This protein binds this small molecule.
Small molecule (SMILES): OC[C@H]1O[C@@]2(CO[C@]3(CO)O[C@H](CO)[C@@H](O)[C@@H]3O2)[C@@H](O)[C@@H]1O

Sequence of chain 1.D:
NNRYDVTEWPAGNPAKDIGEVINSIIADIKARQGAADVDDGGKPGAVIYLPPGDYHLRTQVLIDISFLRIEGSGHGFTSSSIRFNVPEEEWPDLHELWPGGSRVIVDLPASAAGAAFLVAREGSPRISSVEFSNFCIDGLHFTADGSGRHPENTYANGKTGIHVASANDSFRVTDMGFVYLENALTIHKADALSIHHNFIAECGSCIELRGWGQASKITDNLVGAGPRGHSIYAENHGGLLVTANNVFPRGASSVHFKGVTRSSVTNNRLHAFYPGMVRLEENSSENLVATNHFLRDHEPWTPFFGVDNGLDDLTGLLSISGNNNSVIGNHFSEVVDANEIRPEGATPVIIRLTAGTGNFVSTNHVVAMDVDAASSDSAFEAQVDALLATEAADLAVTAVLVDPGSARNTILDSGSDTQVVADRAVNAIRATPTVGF

Binding-site contacts:
Ligand atom C4 contacts residue GLU210 of chain 1.A at 3.8 Å.
Ligand atom O6 contacts residue ASP177 of chain 1.D at 2.7 Å (salt-bridge).
Ligand atom C contacts residue GLU210 of chain 1.A at 3.6 Å.
Ligand atom O1 contacts residue GLN391 of chain 1.A at 2.9 Å (h-bond).
Ligand atom C2 contacts residue GLN391 of chain 1.A at 3.8 Å.
Ligand atom O2 contacts residue GLN391 of chain 1.A at 3.6 Å (h-bond).
Ligand atom O9 contacts residue ASP199 of chain 1.D at 2.7 Å (salt-bridge).
Ligand atom O6 contacts residue ALA200 of chain 1.D at 3.3 Å.
Ligand atom O8 contacts residue ARG258 of chain 1.A at 3.8 Å.
Ligand atom O contacts residue GLU210 of chain 1.A at 2.7 Å (salt-bridge).
Ligand atom O4 contacts residue PHE256 of chain 1.A at 3.8 Å.
Ligand atom C6 contacts residue PRO257 of chain 1.A at 3.5 Å (hydrophobic).
Ligand atom O8 contacts residue GLN391 of chain 1.A at 3.7 Å.
Ligand atom O5 contacts residue PHE80 of chain 1.A at 3.7 Å.
Ligand atom C4 contacts residue ASP177 of chain 1.D at 3.7 Å.
Ligand atom O2 contacts residue ARG258 of chain 1.A at 3.0 Å (salt-bridge).
Ligand atom C10 contacts residue PRO257 of chain 1.A at 3.8 Å (hydrophobic).
Ligand atom O7 contacts residue TRP309 of chain 1.A at 3.6 Å.
Ligand atom C11 contacts residue ASP199 of chain 1.D at 3.4 Å.
Ligand atom C5 contacts residue GLU210 of chain 1.A at 3.8 Å.
Ligand atom O7 contacts residue ARG258 of chain 1.A at 2.9 Å (salt-bridge).
Ligand atom C9 contacts residue SER84 of chain 1.A at 3.5 Å.
Ligand atom O8 contacts residue PRO257 of chain 1.A at 3.9 Å.
Ligand atom O7 contacts residue SER84 of chain 1.A at 2.7 Å (h-bond).
Ligand atom O6 contacts residue PHE207 of chain 1.A at 3.5 Å.
Ligand atom C6 contacts residue ARG258 of chain 1.A at 3.7 Å.
Ligand atom C9 contacts residue TRP309 of chain 1.A at 3.7 Å (hydrophobic).
Ligand atom C9 contacts residue GLU210 of chain 1.A at 3.7 Å.
Ligand atom O4 contacts residue PRO257 of chain 1.A at 2.6 Å (h-bond).
Ligand atom C3 contacts residue PRO257 of chain 1.A at 3.3 Å (hydrophobic).
Ligand atom O5 contacts residue SER82 of chain 1.A at 3.4 Å.
Ligand atom C9 contacts residue ARG258 of chain 1.A at 3.9 Å.
Ligand atom C7 contacts residue ASP177 of chain 1.D at 3.4 Å.
Ligand atom O8 contacts residue PHE281 of chain 1.A at 3.4 Å.
Ligand atom C3 contacts residue PHE256 of chain 1.A at 3.9 Å (hydrophobic).
Ligand atom O9 contacts residue GLN222 of chain 1.D at 3.6 Å (h-bond).
Ligand atom O5 contacts residue ASP177 of chain 1.D at 2.7 Å (salt-bridge).
Ligand atom C11 contacts residue PHE256 of chain 1.A at 3.7 Å (hydrophobic).
Ligand atom C8 contacts residue PHE256 of chain 1.A at 3.5 Å (hydrophobic).
Ligand atom C1 contacts residue GLU210 of chain 1.A at 3.4 Å.

Sequence of chain 1.A:
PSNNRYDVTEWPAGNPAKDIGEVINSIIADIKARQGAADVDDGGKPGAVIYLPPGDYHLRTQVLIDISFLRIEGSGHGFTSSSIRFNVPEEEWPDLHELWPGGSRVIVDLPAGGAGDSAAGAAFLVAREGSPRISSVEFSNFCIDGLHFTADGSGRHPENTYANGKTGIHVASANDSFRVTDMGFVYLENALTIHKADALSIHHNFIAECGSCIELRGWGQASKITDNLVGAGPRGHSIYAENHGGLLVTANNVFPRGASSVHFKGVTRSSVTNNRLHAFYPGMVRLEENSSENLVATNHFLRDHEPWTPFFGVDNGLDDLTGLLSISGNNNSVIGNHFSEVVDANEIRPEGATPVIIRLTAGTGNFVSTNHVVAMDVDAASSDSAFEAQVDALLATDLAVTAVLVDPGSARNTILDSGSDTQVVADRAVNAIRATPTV